Sequence of chain 20.B:
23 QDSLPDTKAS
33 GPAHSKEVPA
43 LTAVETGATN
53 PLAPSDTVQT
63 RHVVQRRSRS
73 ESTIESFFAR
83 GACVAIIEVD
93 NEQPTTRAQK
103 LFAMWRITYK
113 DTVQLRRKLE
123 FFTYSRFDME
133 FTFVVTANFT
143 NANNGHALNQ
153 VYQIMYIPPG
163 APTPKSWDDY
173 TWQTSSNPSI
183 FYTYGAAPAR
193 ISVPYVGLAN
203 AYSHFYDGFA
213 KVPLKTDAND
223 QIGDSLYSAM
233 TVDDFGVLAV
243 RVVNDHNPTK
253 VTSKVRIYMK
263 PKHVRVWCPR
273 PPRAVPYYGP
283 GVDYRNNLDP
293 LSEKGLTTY

Binding-site contacts:
Ligand atom C6C contacts residue VAL198 of chain 20.B at 3.9 Å (hydrophobic).
Ligand atom C5B contacts residue ILE193 of chain 20.B at 3.9 Å (hydrophobic).
Ligand atom C7C contacts residue TYR158 of chain 20.B at 3.8 Å (hydrophobic).
Ligand atom O1 contacts residue TYR204 of chain 20.B at 3.6 Å.
Ligand atom C2A contacts residue ILE193 of chain 20.B at 3.9 Å (hydrophobic).
Ligand atom C4 contacts residue PHE237 of chain 20.B at 3.1 Å (hydrophobic).
Ligand atom C3 contacts residue TYR111 of chain 20.B at 3.2 Å (hydrophobic).
Ligand atom C4 contacts residue TYR111 of chain 20.B at 3.6 Å (hydrophobic).
Ligand atom C5 contacts residue TYR111 of chain 20.B at 3.8 Å (hydrophobic).
Ligand atom C4C contacts residue PHE237 of chain 20.B at 3.6 Å (hydrophobic).
Ligand atom C31 contacts residue TYR111 of chain 20.B at 3.7 Å (hydrophobic).
Ligand atom O1 contacts residue TYR111 of chain 20.B at 3.5 Å.
Ligand atom C5A contacts residue ILE182 of chain 20.B at 3.5 Å (hydrophobic).
Ligand atom C4A contacts residue PRO180 of chain 20.B at 3.3 Å (hydrophobic).
Ligand atom C5B contacts residue LEU240 of chain 20.B at 3.5 Å (hydrophobic).
Ligand atom N2 contacts residue TYR111 of chain 20.B at 3.1 Å.
Ligand atom C3 contacts residue PHE237 of chain 20.B at 3.7 Å (hydrophobic).
Ligand atom C3B contacts residue TYR158 of chain 20.B at 3.4 Å (hydrophobic).
Ligand atom C31 contacts residue PHE237 of chain 20.B at 3.8 Å (hydrophobic).
Ligand atom C2C contacts residue PHE237 of chain 20.B at 3.8 Å (hydrophobic).
Ligand atom N2 contacts residue TYR204 of chain 20.B at 3.8 Å.
Ligand atom C5C contacts residue VAL195 of chain 20.B at 3.8 Å (hydrophobic).
Ligand atom C4C contacts residue VAL198 of chain 20.B at 3.8 Å (hydrophobic).
Ligand atom O1A contacts residue PHE135 of chain 20.B at 3.8 Å.
Ligand atom N3A contacts residue TYR158 of chain 20.B at 3.7 Å.
Ligand atom C2A contacts residue TYR158 of chain 20.B at 3.9 Å (hydrophobic).
Ligand atom N3A contacts residue PRO180 of chain 20.B at 3.7 Å.
Ligand atom C4A contacts residue SER181 of chain 20.B at 3.8 Å.
Ligand atom O1B contacts residue ILE109 of chain 20.B at 3.8 Å.
Ligand atom C5A contacts residue ILE156 of chain 20.B at 3.2 Å (hydrophobic).
Ligand atom C4A contacts residue ILE182 of chain 20.B at 3.9 Å (hydrophobic).
Ligand atom C2B contacts residue VAL195 of chain 20.B at 3.9 Å (hydrophobic).
Ligand atom C4B contacts residue ILE193 of chain 20.B at 3.8 Å (hydrophobic).
Ligand atom O1B contacts residue PHE133 of chain 20.B at 3.9 Å.
Ligand atom C2B contacts residue TYR158 of chain 20.B at 3.5 Å (hydrophobic).
Ligand atom C4B contacts residue TYR158 of chain 20.B at 3.8 Å (hydrophobic).
Ligand atom C6C contacts residue PHE237 of chain 20.B at 3.9 Å (hydrophobic).
Ligand atom C6B contacts residue PHE133 of chain 20.B at 3.5 Å (hydrophobic).
Ligand atom O1 contacts residue PHE129 of chain 20.B at 3.8 Å.
Ligand atom N3A contacts residue ALA24 of chain 20.D at 3.9 Å.

Sequence of chain 20.D:
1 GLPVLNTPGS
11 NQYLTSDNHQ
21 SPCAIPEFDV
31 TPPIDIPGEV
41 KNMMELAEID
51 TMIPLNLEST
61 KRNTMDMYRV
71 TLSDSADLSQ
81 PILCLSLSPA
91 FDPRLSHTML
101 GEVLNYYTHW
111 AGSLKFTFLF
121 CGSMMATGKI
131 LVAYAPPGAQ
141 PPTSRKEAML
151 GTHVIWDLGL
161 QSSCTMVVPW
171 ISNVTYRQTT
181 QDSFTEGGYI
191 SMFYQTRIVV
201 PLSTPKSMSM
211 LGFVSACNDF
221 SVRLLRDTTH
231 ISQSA

This protein binds this small molecule.
Small molecule (SMILES): Cc1cc(CCCCCCCOc2ccc(C3=NCCO3)cc2)on1

Sequence of chain 16.D:
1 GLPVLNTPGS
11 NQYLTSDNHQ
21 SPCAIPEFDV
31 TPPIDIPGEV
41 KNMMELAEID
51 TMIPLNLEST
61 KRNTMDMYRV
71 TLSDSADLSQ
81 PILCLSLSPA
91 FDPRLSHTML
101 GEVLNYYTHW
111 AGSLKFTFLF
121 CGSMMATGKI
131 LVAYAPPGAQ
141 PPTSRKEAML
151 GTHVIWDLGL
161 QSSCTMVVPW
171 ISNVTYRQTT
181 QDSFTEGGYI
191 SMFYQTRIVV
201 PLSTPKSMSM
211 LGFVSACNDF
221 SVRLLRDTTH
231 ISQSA